A small-molecule ligand and the protein it binds are described below.
Small molecule (SMILES): CC(=O)N[C@@H]1[C@@H](O)[C@H](O)[C@@H](CO)O[C@H]1O

Sequence of chain 1.A:
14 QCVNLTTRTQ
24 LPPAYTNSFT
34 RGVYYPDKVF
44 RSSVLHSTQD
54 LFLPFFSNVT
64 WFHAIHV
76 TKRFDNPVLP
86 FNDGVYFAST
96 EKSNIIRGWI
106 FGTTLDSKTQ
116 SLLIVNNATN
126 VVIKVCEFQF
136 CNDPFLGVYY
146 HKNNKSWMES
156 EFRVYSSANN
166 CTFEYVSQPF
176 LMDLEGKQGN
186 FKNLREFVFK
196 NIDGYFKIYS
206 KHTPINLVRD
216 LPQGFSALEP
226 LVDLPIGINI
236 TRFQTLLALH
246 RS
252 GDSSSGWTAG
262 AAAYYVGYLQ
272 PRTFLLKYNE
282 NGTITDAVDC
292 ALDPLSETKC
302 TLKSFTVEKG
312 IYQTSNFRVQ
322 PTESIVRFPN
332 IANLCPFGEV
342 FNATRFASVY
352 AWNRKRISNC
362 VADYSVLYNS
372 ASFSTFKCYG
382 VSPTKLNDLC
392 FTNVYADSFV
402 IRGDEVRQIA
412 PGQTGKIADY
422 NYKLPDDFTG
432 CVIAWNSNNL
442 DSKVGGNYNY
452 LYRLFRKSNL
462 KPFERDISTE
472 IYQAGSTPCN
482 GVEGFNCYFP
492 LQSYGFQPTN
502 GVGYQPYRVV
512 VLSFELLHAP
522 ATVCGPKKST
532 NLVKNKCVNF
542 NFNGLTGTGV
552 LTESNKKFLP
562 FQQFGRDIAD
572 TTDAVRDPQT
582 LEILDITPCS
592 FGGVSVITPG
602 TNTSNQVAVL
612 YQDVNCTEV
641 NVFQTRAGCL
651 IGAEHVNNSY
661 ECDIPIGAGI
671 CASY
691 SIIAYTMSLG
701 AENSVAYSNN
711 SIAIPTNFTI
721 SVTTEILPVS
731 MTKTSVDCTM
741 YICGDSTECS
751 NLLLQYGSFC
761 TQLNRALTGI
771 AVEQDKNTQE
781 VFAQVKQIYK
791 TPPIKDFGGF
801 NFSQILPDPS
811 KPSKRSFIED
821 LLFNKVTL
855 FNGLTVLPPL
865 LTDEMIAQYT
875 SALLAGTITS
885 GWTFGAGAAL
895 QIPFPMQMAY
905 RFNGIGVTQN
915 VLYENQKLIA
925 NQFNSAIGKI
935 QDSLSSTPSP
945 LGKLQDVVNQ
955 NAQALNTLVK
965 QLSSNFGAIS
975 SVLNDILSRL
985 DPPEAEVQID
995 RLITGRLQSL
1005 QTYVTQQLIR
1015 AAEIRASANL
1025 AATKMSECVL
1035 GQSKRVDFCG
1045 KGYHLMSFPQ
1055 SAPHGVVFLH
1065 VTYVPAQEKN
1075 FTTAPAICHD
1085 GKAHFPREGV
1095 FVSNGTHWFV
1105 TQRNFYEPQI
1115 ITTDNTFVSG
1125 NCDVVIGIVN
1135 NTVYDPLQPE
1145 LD

Sequence of chain 1.C:
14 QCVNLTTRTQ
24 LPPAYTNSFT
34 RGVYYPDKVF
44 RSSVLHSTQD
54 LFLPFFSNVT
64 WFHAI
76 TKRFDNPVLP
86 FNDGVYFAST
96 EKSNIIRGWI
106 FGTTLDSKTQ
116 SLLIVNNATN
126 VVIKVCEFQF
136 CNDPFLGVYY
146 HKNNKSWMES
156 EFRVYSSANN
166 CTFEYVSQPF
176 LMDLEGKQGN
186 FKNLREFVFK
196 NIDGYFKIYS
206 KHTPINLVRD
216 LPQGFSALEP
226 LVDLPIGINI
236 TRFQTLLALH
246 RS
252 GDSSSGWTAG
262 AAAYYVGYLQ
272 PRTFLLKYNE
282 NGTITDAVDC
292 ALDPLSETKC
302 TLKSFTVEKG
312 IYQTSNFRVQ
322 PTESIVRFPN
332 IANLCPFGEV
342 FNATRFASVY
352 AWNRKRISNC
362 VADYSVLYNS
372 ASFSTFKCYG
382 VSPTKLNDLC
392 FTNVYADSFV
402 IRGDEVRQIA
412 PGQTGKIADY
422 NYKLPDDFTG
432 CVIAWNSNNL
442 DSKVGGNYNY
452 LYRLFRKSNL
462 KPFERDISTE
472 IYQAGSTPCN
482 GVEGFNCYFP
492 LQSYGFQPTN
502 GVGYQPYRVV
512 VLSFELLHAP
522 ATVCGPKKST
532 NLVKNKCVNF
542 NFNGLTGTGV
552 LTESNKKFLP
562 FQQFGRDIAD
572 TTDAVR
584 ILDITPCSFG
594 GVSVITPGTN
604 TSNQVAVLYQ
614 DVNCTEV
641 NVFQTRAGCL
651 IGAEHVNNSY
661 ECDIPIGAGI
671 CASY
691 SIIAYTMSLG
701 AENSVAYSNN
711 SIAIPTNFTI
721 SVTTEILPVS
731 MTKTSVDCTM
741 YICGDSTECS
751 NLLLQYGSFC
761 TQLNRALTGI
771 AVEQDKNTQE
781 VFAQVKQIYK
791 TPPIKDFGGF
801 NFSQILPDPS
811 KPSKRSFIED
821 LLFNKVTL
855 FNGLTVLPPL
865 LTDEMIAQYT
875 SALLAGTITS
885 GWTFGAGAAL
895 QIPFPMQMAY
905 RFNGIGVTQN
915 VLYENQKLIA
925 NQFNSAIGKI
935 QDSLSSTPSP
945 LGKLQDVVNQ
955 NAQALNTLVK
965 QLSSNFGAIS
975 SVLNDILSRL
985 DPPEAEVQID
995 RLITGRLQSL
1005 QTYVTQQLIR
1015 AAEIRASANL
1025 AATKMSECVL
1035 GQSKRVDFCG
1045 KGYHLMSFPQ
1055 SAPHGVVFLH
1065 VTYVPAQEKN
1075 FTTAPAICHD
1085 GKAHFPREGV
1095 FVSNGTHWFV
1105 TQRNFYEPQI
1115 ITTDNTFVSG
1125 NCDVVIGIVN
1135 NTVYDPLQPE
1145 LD

Binding-site contacts:
Ligand atom O6 contacts residue GLU281 of chain 1.A at 2.5 Å (salt-bridge).
Ligand atom C7 contacts residue LYS558 of chain 1.C at 4.2 Å.
Ligand atom C1 contacts residue ASN282 of chain 1.A at 1.4 Å.
Ligand atom C5 contacts residue GLU281 of chain 1.A at 3.9 Å.
Ligand atom N2 contacts residue ASN282 of chain 1.A at 2.9 Å (h-bond).
Ligand atom C6 contacts residue GLU281 of chain 1.A at 3.3 Å.
Ligand atom C7 contacts residue ASN282 of chain 1.A at 3.9 Å.
Ligand atom C4 contacts residue ASN282 of chain 1.A at 4.3 Å.
Ligand atom C5 contacts residue ASN282 of chain 1.A at 3.7 Å.
Ligand atom C3 contacts residue ASN282 of chain 1.A at 3.8 Å.
Ligand atom C2 contacts residue ASN282 of chain 1.A at 2.5 Å.
Ligand atom O5 contacts residue GLU281 of chain 1.A at 3.6 Å (salt-bridge).
Ligand atom O7 contacts residue LYS558 of chain 1.C at 3.3 Å.
Ligand atom O5 contacts residue ASN282 of chain 1.A at 2.4 Å (h-bond).